Sequence of chain 1.A:
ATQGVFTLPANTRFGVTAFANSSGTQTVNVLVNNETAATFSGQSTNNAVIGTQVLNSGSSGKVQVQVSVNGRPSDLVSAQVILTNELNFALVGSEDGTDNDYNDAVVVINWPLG

Binding-site contacts:
Ligand atom O2 contacts residue GLU96 of chain 1.A at 3.5 Å (salt-bridge).
Ligand atom O4 contacts residue CA1 of chain 1.G at 2.5 Å.
Ligand atom O2 contacts residue CA1 of chain 1.F at 2.5 Å.
Ligand atom C2 contacts residue CA1 of chain 1.F at 3.3 Å.
Ligand atom O1 contacts residue SER24 of chain 1.A at 4.2 Å.
Ligand atom C6 contacts residue SER24 of chain 1.A at 3.6 Å.
Ligand atom C1 contacts residue SER24 of chain 1.A at 3.8 Å.
Ligand atom C6 contacts residue THR46 of chain 1.A at 4.1 Å.
Ligand atom O4 contacts residue ASN22 of chain 1.A at 3.1 Å (h-bond).
Ligand atom C3 contacts residue CA1 of chain 1.F at 3.4 Å.
Ligand atom O5 contacts residue SER24 of chain 1.A at 2.9 Å (h-bond).
Ligand atom O4 contacts residue ASP105 of chain 1.A at 3.8 Å.
Ligand atom O3 contacts residue ASP105 of chain 1.A at 3.0 Å (salt-bridge).
Ligand atom O3 contacts residue CA1 of chain 1.F at 2.5 Å.
Ligand atom C3 contacts residue ASP100 of chain 1.A at 3.2 Å.
Ligand atom O2 contacts residue GLY98 of chain 1.A at 4.0 Å.
Ligand atom O2 contacts residue ASP100 of chain 1.A at 3.7 Å.
Ligand atom O3 contacts residue ASP100 of chain 1.A at 2.5 Å (salt-bridge).
Ligand atom C1 contacts residue ASP97 of chain 1.A at 3.9 Å.
Ligand atom C2 contacts residue ASP105 of chain 1.A at 3.3 Å.
Ligand atom C2 contacts residue ASP97 of chain 1.A at 3.5 Å.
Ligand atom C5 contacts residue GLY115 of chain 1.B at 4.1 Å.
Ligand atom O2 contacts residue ASP105 of chain 1.A at 3.1 Å (salt-bridge).
Ligand atom C4 contacts residue ASP100 of chain 1.A at 3.9 Å.
Ligand atom C4 contacts residue CA1 of chain 1.G at 3.4 Å.
Ligand atom C1 contacts residue SER23 of chain 1.A at 3.5 Å.
Ligand atom C2 contacts residue CA1 of chain 1.G at 3.8 Å.
Ligand atom O2 contacts residue ASP97 of chain 1.A at 2.6 Å (salt-bridge).
Ligand atom C5 contacts residue SER24 of chain 1.A at 3.8 Å.
Ligand atom C6 contacts residue GLY115 of chain 1.B at 3.6 Å.
Ligand atom C2 contacts residue SER23 of chain 1.A at 3.6 Å.
Ligand atom O3 contacts residue ASP102 of chain 1.A at 2.9 Å (salt-bridge).
Ligand atom O4 contacts residue ASP102 of chain 1.A at 4.0 Å.
Ligand atom O4 contacts residue GLY115 of chain 1.B at 2.5 Å (h-bond).
Ligand atom O5 contacts residue SER23 of chain 1.A at 3.5 Å (h-bond).
Ligand atom O4 contacts residue SER23 of chain 1.A at 3.4 Å.
Ligand atom C3 contacts residue ASP105 of chain 1.A at 3.8 Å.
Ligand atom O3 contacts residue CA1 of chain 1.G at 2.5 Å.
Ligand atom C4 contacts residue GLY115 of chain 1.B at 3.4 Å.
Ligand atom C3 contacts residue CA1 of chain 1.G at 3.4 Å.

Sequence of chain 1.B:
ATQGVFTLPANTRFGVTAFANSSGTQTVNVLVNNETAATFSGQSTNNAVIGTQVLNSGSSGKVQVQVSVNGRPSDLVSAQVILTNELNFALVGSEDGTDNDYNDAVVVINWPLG

This small molecule binds to this protein.
Small molecule (SMILES): C[C@@H]1O[C@@H](O)[C@@H](O)[C@H](O)[C@@H]1O